This small molecule binds to this protein.
Small molecule (SMILES): CC(=O)N[C@@H]1[C@@H](O)[C@H](O)[C@@H](CO)O[C@H]1O

Binding-site contacts:
Ligand atom O4 contacts residue ASN335 of chain 1.B at 3.3 Å (h-bond).
Ligand atom C4 contacts residue ASN346 of chain 1.B at 3.3 Å.
Ligand atom O7 contacts residue ASN346 of chain 1.B at 4.3 Å.
Ligand atom C2 contacts residue LYS337 of chain 1.B at 3.8 Å.
Ligand atom C6 contacts residue ASN335 of chain 1.B at 4.1 Å.
Ligand atom C2 contacts residue ASN346 of chain 1.B at 3.2 Å.
Ligand atom O5 contacts residue ASN346 of chain 1.B at 2.8 Å (h-bond).
Ligand atom O6 contacts residue ASN346 of chain 1.B at 3.3 Å (h-bond).
Ligand atom C7 contacts residue LYS337 of chain 1.B at 3.2 Å.
Ligand atom N2 contacts residue ASN346 of chain 1.B at 4.3 Å.
Ligand atom C5 contacts residue ASN335 of chain 1.B at 4.3 Å.
Ligand atom N2 contacts residue LYS337 of chain 1.B at 3.8 Å.
Ligand atom C1 contacts residue ASN346 of chain 1.B at 3.3 Å.
Ligand atom O7 contacts residue GLN328 of chain 1.B at 4.5 Å.
Ligand atom O6 contacts residue ASN335 of chain 1.B at 2.9 Å (h-bond).
Ligand atom C4 contacts residue ASN335 of chain 1.B at 3.3 Å.
Ligand atom O3 contacts residue ASN346 of chain 1.B at 4.2 Å.
Ligand atom O3 contacts residue LYS337 of chain 1.B at 4.4 Å.
Ligand atom O3 contacts residue ASN335 of chain 1.B at 4.0 Å.
Ligand atom C5 contacts residue ASN346 of chain 1.B at 3.4 Å.
Ligand atom C3 contacts residue ASN346 of chain 1.B at 3.7 Å.
Ligand atom O7 contacts residue LYS337 of chain 1.B at 2.3 Å (salt-bridge).
Ligand atom C6 contacts residue ASN346 of chain 1.B at 3.8 Å.
Ligand atom C8 contacts residue LYS337 of chain 1.B at 4.2 Å.
Ligand atom O3 contacts residue GLN328 of chain 1.B at 3.4 Å (h-bond).
Ligand atom C3 contacts residue ASN335 of chain 1.B at 4.2 Å.

Sequence of chain 1.B:
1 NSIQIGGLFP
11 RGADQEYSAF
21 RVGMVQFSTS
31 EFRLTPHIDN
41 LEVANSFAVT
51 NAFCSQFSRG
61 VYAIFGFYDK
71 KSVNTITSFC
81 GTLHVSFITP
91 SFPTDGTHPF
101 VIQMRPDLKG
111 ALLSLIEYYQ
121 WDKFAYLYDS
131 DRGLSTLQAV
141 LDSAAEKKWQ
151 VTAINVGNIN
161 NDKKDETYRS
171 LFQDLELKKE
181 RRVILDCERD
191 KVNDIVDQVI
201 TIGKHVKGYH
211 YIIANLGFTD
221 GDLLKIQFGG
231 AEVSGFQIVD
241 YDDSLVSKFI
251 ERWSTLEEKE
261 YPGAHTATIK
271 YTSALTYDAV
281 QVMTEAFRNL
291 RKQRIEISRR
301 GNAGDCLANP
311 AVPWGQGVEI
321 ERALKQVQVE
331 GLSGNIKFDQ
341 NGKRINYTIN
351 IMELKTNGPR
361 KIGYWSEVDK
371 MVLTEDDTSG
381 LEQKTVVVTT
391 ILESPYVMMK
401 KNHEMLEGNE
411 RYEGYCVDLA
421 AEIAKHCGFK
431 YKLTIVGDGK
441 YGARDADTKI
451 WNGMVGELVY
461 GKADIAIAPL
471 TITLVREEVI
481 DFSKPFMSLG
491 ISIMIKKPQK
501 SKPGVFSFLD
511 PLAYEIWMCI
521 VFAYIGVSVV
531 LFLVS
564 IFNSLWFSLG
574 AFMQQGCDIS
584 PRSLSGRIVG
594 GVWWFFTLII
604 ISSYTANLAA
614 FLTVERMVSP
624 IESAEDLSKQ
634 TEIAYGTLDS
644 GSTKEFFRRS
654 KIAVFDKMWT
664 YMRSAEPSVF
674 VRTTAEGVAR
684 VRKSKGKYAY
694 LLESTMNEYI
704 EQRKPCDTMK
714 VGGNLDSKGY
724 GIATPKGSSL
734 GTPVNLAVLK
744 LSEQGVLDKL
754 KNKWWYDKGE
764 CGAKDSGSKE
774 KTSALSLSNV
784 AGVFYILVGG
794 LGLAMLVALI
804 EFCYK